Binding-site contacts:
Ligand atom C29 contacts residue ILE131 of chain 1.A at 3.5 Å (hydrophobic).
Ligand atom C11 contacts residue ILE146 of chain 1.A at 3.7 Å (hydrophobic).
Ligand atom C1 contacts residue ARG93 of chain 1.A at 3.8 Å.
Ligand atom C14 contacts residue GLY89 of chain 1.A at 3.6 Å.
Ligand atom C6 contacts residue SER94 of chain 1.A at 3.7 Å.
Ligand atom C25 contacts residue CYS90 of chain 1.A at 3.8 Å (hydrophobic).
Ligand atom C30 contacts residue TYR132 of chain 1.A at 3.6 Å (hydrophobic).
Ligand atom C28 contacts residue ILE131 of chain 1.A at 3.6 Å (hydrophobic).
Ligand atom C10 contacts residue VAL144 of chain 1.A at 3.7 Å (hydrophobic).
Ligand atom C4 contacts residue ARG93 of chain 1.A at 3.7 Å.
Ligand atom O1 contacts residue PHE168 of chain 1.A at 3.7 Å.
Ligand atom O1 contacts residue CYS90 of chain 1.A at 3.2 Å.
Ligand atom C28 contacts residue HIS254 of chain 1.A at 3.2 Å.
Ligand atom C27 contacts residue ILE131 of chain 1.A at 3.7 Å (hydrophobic).
Ligand atom C14 contacts residue CYS90 of chain 1.A at 3.6 Å (hydrophobic).
Ligand atom C2 contacts residue LEU145 of chain 1.A at 3.6 Å (hydrophobic).
Ligand atom N6 contacts residue SER147 of chain 1.A at 3.2 Å (h-bond).
Ligand atom C17 contacts residue ILE146 of chain 1.A at 3.6 Å (hydrophobic).
Ligand atom C6 contacts residue ILE131 of chain 1.A at 3.5 Å (hydrophobic).
Ligand atom N1 contacts residue ARG93 of chain 1.A at 3.3 Å.
Ligand atom C3 contacts residue LEU135 of chain 1.A at 3.8 Å (hydrophobic).
Ligand atom C27 contacts residue HIS254 of chain 1.A at 3.6 Å.
Ligand atom C30 contacts residue ILE131 of chain 1.A at 3.6 Å (hydrophobic).
Ligand atom C7 contacts residue CYS90 of chain 1.A at 3.8 Å (hydrophobic).
Ligand atom C29 contacts residue TYR132 of chain 1.A at 3.5 Å (hydrophobic).
Ligand atom C1 contacts residue LEU145 of chain 1.A at 3.6 Å (hydrophobic).
Ligand atom C15 contacts residue GLY89 of chain 1.A at 3.3 Å.
Ligand atom C12 contacts residue ILE146 of chain 1.A at 3.7 Å (hydrophobic).
Ligand atom C26 contacts residue ILE131 of chain 1.A at 3.8 Å (hydrophobic).
Ligand atom C13 contacts residue CYS90 of chain 1.A at 3.6 Å (hydrophobic).
Ligand atom N2 contacts residue CYS90 of chain 1.A at 3.6 Å (h-bond).
Ligand atom C1 contacts residue LEU138 of chain 1.A at 3.8 Å (hydrophobic).
Ligand atom C24 contacts residue SER147 of chain 1.A at 3.8 Å.
Ligand atom C31 contacts residue ILE131 of chain 1.A at 3.7 Å (hydrophobic).
Ligand atom C28 contacts residue HIS128 of chain 1.A at 3.7 Å.
Ligand atom C30 contacts residue LYS172 of chain 1.A at 3.7 Å.
Ligand atom O1 contacts residue MET169 of chain 1.A at 3.8 Å.
Ligand atom N7 contacts residue SER147 of chain 1.A at 2.9 Å (h-bond).
Ligand atom C15 contacts residue CYS90 of chain 1.A at 3.6 Å (hydrophobic).
Ligand atom C9 contacts residue CYS90 of chain 1.A at 3.7 Å (hydrophobic).

Sequence of chain 1.A:
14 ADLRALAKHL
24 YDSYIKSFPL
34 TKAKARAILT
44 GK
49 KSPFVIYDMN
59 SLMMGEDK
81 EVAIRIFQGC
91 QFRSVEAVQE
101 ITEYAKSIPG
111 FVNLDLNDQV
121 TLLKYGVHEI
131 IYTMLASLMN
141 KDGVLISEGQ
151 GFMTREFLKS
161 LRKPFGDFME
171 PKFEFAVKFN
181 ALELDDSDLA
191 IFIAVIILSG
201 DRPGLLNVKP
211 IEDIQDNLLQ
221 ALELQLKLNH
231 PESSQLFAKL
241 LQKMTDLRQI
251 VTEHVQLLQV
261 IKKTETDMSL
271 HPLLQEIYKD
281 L

This small molecule binds to this protein.
Small molecule (SMILES): CCc1nc2ccn(Cc3ccccc3)c(=O)c2n1[C@H]1CCc2cc(-c3ccccc3-c3nnn[nH]3)ccc21